This protein binds this small molecule.
Small molecule (SMILES): CC(=O)N[C@H]1[C@H](O[C@H]2[C@H](O)[C@@H](NC(C)=O)CO[C@@H]2CO)O[C@H](CO)[C@@H](O)[C@@H]1O

Binding-site contacts:
Ligand atom N2 contacts residue ASN12 of chain 57.G at 3.8 Å.
Ligand atom C7 contacts residue ASN12 of chain 57.G at 3.9 Å.
Ligand atom C2 contacts residue ASN12 of chain 57.G at 3.3 Å.
Ligand atom O7 contacts residue ASN12 of chain 57.G at 3.6 Å.
Ligand atom C5 contacts residue ASN12 of chain 57.G at 4.1 Å.
Ligand atom C1 contacts residue ASN12 of chain 57.G at 2.2 Å.
Ligand atom O5 contacts residue ASN12 of chain 57.G at 2.7 Å (h-bond).

Sequence of chain 57.G:
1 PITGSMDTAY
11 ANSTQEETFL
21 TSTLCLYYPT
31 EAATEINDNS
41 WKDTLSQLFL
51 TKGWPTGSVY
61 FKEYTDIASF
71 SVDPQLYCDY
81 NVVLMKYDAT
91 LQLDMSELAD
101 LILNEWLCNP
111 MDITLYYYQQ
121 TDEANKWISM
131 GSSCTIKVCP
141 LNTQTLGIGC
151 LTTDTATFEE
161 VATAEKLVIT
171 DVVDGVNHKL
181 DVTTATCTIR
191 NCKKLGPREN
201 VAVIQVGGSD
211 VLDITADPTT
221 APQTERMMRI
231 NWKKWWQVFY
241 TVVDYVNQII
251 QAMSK